A small-molecule ligand and the protein it binds are described below.
Small molecule (SMILES): CC(=O)N[C@H]1CO[C@H](CO[C@@H]2O[C@@H](C)[C@@H](O)[C@@H](O)[C@@H]2O)[C@@H](O)[C@@H]1O

Binding-site contacts:
Ligand atom C6 contacts residue SER61 of chain 2.A at 4.1 Å.
Ligand atom O5 contacts residue ASN59 of chain 2.A at 2.4 Å (h-bond).
Ligand atom C6 contacts residue THR62 of chain 2.A at 3.9 Å.
Ligand atom C7 contacts residue ASN59 of chain 2.A at 3.3 Å.
Ligand atom O5 contacts residue SER61 of chain 2.A at 3.3 Å (h-bond).
Ligand atom N2 contacts residue ASN59 of chain 2.A at 3.0 Å (h-bond).
Ligand atom C8 contacts residue ASN59 of chain 2.A at 4.5 Å.
Ligand atom C2 contacts residue ASN59 of chain 2.A at 2.6 Å.
Ligand atom C1 contacts residue SER61 of chain 2.A at 3.3 Å.
Ligand atom C5 contacts residue SER61 of chain 2.A at 3.5 Å.
Ligand atom C1 contacts residue ASN59 of chain 2.A at 1.5 Å.
Ligand atom C5 contacts residue ASN59 of chain 2.A at 3.7 Å.
Ligand atom C1 contacts residue THR62 of chain 2.A at 4.5 Å.
Ligand atom C3 contacts residue ASN59 of chain 2.A at 4.0 Å.
Ligand atom C4 contacts residue ASN59 of chain 2.A at 4.4 Å.
Ligand atom O7 contacts residue ASN59 of chain 2.A at 3.1 Å (h-bond).
Ligand atom O6 contacts residue THR62 of chain 2.A at 4.2 Å.

Sequence of chain 2.A:
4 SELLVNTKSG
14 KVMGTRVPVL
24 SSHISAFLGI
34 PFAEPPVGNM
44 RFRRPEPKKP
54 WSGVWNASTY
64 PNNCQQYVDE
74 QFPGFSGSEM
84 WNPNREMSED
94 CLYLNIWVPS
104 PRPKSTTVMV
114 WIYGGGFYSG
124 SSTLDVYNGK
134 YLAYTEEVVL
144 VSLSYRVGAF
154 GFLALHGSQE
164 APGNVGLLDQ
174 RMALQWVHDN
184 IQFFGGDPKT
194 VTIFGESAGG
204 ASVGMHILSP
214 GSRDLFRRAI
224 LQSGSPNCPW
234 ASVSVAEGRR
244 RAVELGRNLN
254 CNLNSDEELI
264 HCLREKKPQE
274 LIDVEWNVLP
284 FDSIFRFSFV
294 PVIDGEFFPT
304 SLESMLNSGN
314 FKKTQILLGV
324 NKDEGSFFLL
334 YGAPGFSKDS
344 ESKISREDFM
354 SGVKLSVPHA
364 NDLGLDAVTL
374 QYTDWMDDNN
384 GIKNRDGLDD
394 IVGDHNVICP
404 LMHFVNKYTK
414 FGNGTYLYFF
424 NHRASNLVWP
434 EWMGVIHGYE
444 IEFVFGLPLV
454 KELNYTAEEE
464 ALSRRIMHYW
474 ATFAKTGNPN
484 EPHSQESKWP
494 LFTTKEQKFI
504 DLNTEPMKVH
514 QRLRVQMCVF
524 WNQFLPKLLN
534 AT